Binding-site contacts:
Ligand atom O6 contacts residue LEU123 of chain 1.C at 3.8 Å.
Ligand atom O5 contacts residue ASN17 of chain 1.C at 2.6 Å (h-bond).
Ligand atom C8 contacts residue ALA36 of chain 1.C at 4.1 Å (hydrophobic).
Ligand atom C1 contacts residue GLY15 of chain 1.C at 3.6 Å.
Ligand atom C8 contacts residue ASN17 of chain 1.C at 4.3 Å.
Ligand atom N2 contacts residue ASN17 of chain 1.C at 2.6 Å (h-bond).
Ligand atom C8 contacts residue THR35 of chain 1.C at 4.4 Å.
Ligand atom C3 contacts residue GLY15 of chain 1.C at 4.4 Å.
Ligand atom O7 contacts residue ASN17 of chain 1.C at 3.5 Å (h-bond).
Ligand atom C8 contacts residue GLY15 of chain 1.C at 3.5 Å.
Ligand atom C5 contacts residue LEU123 of chain 1.C at 4.3 Å (hydrophobic).
Ligand atom C7 contacts residue ASN17 of chain 1.C at 3.2 Å.
Ligand atom C5 contacts residue ASN17 of chain 1.C at 3.9 Å.
Ligand atom C1 contacts residue ASN17 of chain 1.C at 1.8 Å.
Ligand atom O7 contacts residue ILE34 of chain 1.C at 4.3 Å.
Ligand atom C2 contacts residue GLY15 of chain 1.C at 3.6 Å.
Ligand atom O5 contacts residue LEU123 of chain 1.C at 4.0 Å.
Ligand atom N2 contacts residue GLY15 of chain 1.C at 2.7 Å (h-bond).
Ligand atom C2 contacts residue ASN17 of chain 1.C at 2.4 Å.
Ligand atom C8 contacts residue ILE34 of chain 1.C at 4.1 Å (hydrophobic).
Ligand atom C4 contacts residue ASN17 of chain 1.C at 4.3 Å.
Ligand atom C3 contacts residue ASN17 of chain 1.C at 3.8 Å.
Ligand atom C7 contacts residue GLY15 of chain 1.C at 3.5 Å.
Ligand atom C1 contacts residue LEU123 of chain 1.C at 4.4 Å (hydrophobic).

Sequence of chain 1.C:
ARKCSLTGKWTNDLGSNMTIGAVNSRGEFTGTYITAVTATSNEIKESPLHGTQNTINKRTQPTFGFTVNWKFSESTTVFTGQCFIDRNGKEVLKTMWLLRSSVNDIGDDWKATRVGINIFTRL

This protein binds this small molecule.
Small molecule (SMILES): CC(=O)N[C@@H]1[C@@H](O)[C@H](O)[C@@H](CO)O[C@H]1O